Sequence of chain 1.B:
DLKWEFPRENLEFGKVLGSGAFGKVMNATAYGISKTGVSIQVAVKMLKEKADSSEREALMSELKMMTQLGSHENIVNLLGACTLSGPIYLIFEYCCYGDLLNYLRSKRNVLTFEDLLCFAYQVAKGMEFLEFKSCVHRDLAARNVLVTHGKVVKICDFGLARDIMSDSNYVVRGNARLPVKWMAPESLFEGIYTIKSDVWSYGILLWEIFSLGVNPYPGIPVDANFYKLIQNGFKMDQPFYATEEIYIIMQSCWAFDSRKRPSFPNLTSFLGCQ

The small molecule below binds the protein below.
Small molecule (SMILES): CC(C)(C)c1cc(NC(=O)Nc2ccc(-c3cn4c(n3)sc3cc(OCCN5CCOCC5)ccc34)cc2)no1

Binding-site contacts:
Ligand atom C65 contacts residue HIS159 of chain 1.B at 3.1 Å.
Ligand atom C58 contacts residue ASP179 of chain 1.B at 3.2 Å.
Ligand atom N22 contacts residue LEU168 of chain 1.B at 3.0 Å.
Ligand atom C65 contacts residue CYS178 of chain 1.B at 3.7 Å (hydrophobic).
Ligand atom N5 contacts residue ASP179 of chain 1.B at 3.0 Å (salt-bridge).
Ligand atom N55 contacts residue GLU62 of chain 1.B at 3.5 Å.
Ligand atom O56 contacts residue MET66 of chain 1.B at 3.2 Å.
Ligand atom C44 contacts residue CYS96 of chain 1.B at 3.6 Å (hydrophobic).
Ligand atom C34 contacts residue TYR94 of chain 1.B at 3.7 Å (hydrophobic).
Ligand atom C54 contacts residue MET66 of chain 1.B at 3.0 Å (hydrophobic).
Ligand atom C21 contacts residue LEU168 of chain 1.B at 3.2 Å (hydrophobic).
Ligand atom N1 contacts residue MET66 of chain 1.B at 3.5 Å.
Ligand atom C57 contacts residue MET66 of chain 1.B at 3.5 Å (hydrophobic).
Ligand atom C54 contacts residue GLU62 of chain 1.B at 3.4 Å.
Ligand atom C8 contacts residue PHE180 of chain 1.B at 3.5 Å (hydrophobic).
Ligand atom C58 contacts residue MET66 of chain 1.B at 3.4 Å (hydrophobic).
Ligand atom N1 contacts residue ASP179 of chain 1.B at 3.2 Å (salt-bridge).
Ligand atom C18 contacts residue PHE180 of chain 1.B at 3.6 Å (hydrophobic).
Ligand atom C3 contacts residue ASP179 of chain 1.B at 3.1 Å.
Ligand atom N20 contacts residue LEU168 of chain 1.B at 3.6 Å.
Ligand atom C54 contacts residue ASP179 of chain 1.B at 3.7 Å.
Ligand atom O4 contacts residue CYS178 of chain 1.B at 3.3 Å.
Ligand atom N55 contacts residue MET65 of chain 1.B at 3.6 Å.
Ligand atom C28 contacts residue LEU17 of chain 1.B at 3.6 Å (hydrophobic).
Ligand atom C26 contacts residue LEU17 of chain 1.B at 3.5 Å (hydrophobic).
Ligand atom C41 contacts residue CYS96 of chain 1.B at 2.9 Å (hydrophobic).
Ligand atom O4 contacts residue ASP179 of chain 1.B at 3.1 Å (salt-bridge).
Ligand atom C18 contacts residue LEU168 of chain 1.B at 3.7 Å (hydrophobic).
Ligand atom O56 contacts residue MET65 of chain 1.B at 3.3 Å.
Ligand atom N1 contacts residue GLU62 of chain 1.B at 2.4 Å (salt-bridge).
Ligand atom N22 contacts residue ALA43 of chain 1.B at 3.6 Å.
Ligand atom N5 contacts residue LYS45 of chain 1.B at 3.3 Å (salt-bridge).
Ligand atom N55 contacts residue MET66 of chain 1.B at 2.8 Å.
Ligand atom C69 contacts residue ILE75 of chain 1.B at 3.0 Å (hydrophobic).
Ligand atom C30 contacts residue CYS95 of chain 1.B at 3.1 Å (hydrophobic).
Ligand atom N5 contacts residue GLU62 of chain 1.B at 3.3 Å (salt-bridge).
Ligand atom C25 contacts residue CYS95 of chain 1.B at 3.4 Å (hydrophobic).
Ligand atom C17 contacts residue LEU168 of chain 1.B at 3.3 Å (hydrophobic).
Ligand atom C3 contacts residue GLU62 of chain 1.B at 3.3 Å.
Ligand atom S23 contacts residue CYS95 of chain 1.B at 3.2 Å (h-bond).